Binding-site contacts:
Ligand atom C1 contacts residue TRP374 of chain 36.A at 3.6 Å (hydrophobic).
Ligand atom C12 contacts residue C151 of chain 36.D at 3.4 Å.
Ligand atom C11 contacts residue C151 of chain 36.D at 3.5 Å.
Ligand atom C6 contacts residue C151 of chain 36.D at 4.2 Å.
Ligand atom O1S contacts residue TRP374 of chain 36.A at 4.3 Å.
Ligand atom C7 contacts residue C151 of chain 36.D at 3.4 Å.
Ligand atom O2S contacts residue GLY222 of chain 36.A at 3.3 Å (h-bond).
Ligand atom C5 contacts residue C151 of chain 36.D at 4.0 Å.
Ligand atom O1S contacts residue GLY222 of chain 36.A at 2.3 Å (h-bond).
Ligand atom C10 contacts residue C151 of chain 36.D at 3.4 Å.
Ligand atom C2 contacts residue TRP374 of chain 36.A at 4.1 Å (hydrophobic).
Ligand atom C3 contacts residue TRP374 of chain 36.A at 4.3 Å (hydrophobic).
Ligand atom C9 contacts residue C151 of chain 36.D at 3.4 Å.
Ligand atom S1 contacts residue TRP374 of chain 36.A at 4.0 Å.
Ligand atom O1S contacts residue PHE223 of chain 36.A at 4.5 Å.
Ligand atom S1 contacts residue LYS215 of chain 36.A at 4.1 Å.
Ligand atom O3S contacts residue PHE223 of chain 36.A at 3.9 Å.
Ligand atom O1S contacts residue LYS215 of chain 36.A at 2.7 Å (salt-bridge).
Ligand atom O3S contacts residue GLY222 of chain 36.A at 2.9 Å (h-bond).
Ligand atom C8 contacts residue C151 of chain 36.D at 3.7 Å.
Ligand atom O3S contacts residue ARG224 of chain 36.A at 2.9 Å (salt-bridge).
Ligand atom O2S contacts residue ARG224 of chain 36.A at 4.5 Å.
Ligand atom O3S contacts residue TRP374 of chain 36.A at 3.3 Å.
Ligand atom S1 contacts residue ARG224 of chain 36.A at 4.3 Å.
Ligand atom C13 contacts residue C151 of chain 36.D at 4.5 Å.
Ligand atom S1 contacts residue GLY222 of chain 36.A at 3.0 Å (h-bond).
Ligand atom C16 contacts residue ASP229 of chain 36.A at 4.3 Å.

This protein binds this small molecule.
Small molecule (SMILES): CCCCCCCCCCCC[N+](C)(C)CCCS(=O)(=O)O

Sequence of chain 36.A:
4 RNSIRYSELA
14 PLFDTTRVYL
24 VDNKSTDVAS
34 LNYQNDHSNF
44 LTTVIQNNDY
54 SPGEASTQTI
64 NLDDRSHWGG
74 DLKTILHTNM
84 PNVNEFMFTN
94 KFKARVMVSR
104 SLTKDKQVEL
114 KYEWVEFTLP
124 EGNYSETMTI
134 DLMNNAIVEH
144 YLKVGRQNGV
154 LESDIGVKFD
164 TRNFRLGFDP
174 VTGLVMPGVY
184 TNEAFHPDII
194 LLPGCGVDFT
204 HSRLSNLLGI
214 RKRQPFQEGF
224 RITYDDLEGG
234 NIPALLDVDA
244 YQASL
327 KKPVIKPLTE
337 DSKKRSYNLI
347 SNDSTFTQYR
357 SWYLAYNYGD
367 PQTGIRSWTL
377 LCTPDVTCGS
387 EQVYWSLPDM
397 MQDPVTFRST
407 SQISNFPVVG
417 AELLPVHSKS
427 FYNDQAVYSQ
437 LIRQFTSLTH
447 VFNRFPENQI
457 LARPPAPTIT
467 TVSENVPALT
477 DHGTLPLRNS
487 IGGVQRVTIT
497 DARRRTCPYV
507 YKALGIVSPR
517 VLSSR